Sequence of chain 1.B:
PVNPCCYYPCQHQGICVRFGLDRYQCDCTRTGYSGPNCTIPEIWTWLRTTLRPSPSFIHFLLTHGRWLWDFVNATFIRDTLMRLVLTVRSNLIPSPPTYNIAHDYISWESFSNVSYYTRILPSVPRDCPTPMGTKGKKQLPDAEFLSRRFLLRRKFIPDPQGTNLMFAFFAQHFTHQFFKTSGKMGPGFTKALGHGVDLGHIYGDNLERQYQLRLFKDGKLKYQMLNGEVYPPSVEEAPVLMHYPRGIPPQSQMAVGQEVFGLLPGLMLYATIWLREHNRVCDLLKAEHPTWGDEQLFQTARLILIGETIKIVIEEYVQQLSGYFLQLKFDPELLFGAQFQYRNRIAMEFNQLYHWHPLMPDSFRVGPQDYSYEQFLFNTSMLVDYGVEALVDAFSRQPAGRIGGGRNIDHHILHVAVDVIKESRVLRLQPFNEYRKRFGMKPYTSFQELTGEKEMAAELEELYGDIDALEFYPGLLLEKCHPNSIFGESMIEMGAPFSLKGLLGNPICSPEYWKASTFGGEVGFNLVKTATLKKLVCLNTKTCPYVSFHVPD

The protein below binds the small molecule below.
Small molecule (SMILES): CC(=O)N[C@H]1[C@@H](O[C@H]2[C@H](O)[C@@H](NC(C)=O)CO[C@@H]2CO)O[C@H](CO)[C@@H](O)[C@@H]1O

Binding-site contacts:
Ligand atom C2 contacts residue ASN379 of chain 1.B at 3.1 Å.
Ligand atom O5 contacts residue TYR371 of chain 1.B at 2.8 Å.
Ligand atom C6 contacts residue TYR386 of chain 1.B at 4.1 Å (hydrophobic).
Ligand atom O5 contacts residue ASN379 of chain 1.B at 2.5 Å (h-bond).
Ligand atom C4 contacts residue TYR371 of chain 1.B at 4.3 Å (hydrophobic).
Ligand atom O4 contacts residue GLN369 of chain 1.B at 3.8 Å.
Ligand atom C5 contacts residue MET382 of chain 1.B at 4.0 Å (hydrophobic).
Ligand atom C1 contacts residue ASN379 of chain 1.B at 1.9 Å.
Ligand atom C8 contacts residue GLN375 of chain 1.B at 4.1 Å.
Ligand atom C3 contacts residue GLN369 of chain 1.B at 4.3 Å.
Ligand atom N2 contacts residue ASN379 of chain 1.B at 3.4 Å (h-bond).
Ligand atom C1 contacts residue TYR371 of chain 1.B at 3.7 Å (hydrophobic).
Ligand atom O5 contacts residue MET382 of chain 1.B at 3.4 Å.
Ligand atom C5 contacts residue TYR371 of chain 1.B at 3.2 Å (hydrophobic).
Ligand atom O7 contacts residue GLN375 of chain 1.B at 3.0 Å.
Ligand atom C4 contacts residue TYR371 of chain 1.B at 3.7 Å (hydrophobic).
Ligand atom O5 contacts residue GLN375 of chain 1.B at 3.9 Å.
Ligand atom C3 contacts residue ASN379 of chain 1.B at 4.3 Å.
Ligand atom O5 contacts residue TYR371 of chain 1.B at 4.4 Å.
Ligand atom C8 contacts residue GLU374 of chain 1.B at 4.0 Å.
Ligand atom C1 contacts residue GLN375 of chain 1.B at 3.5 Å.
Ligand atom C7 contacts residue GLN375 of chain 1.B at 3.6 Å.
Ligand atom N2 contacts residue GLN375 of chain 1.B at 3.5 Å (h-bond).
Ligand atom C5 contacts residue TYR371 of chain 1.B at 4.1 Å (hydrophobic).
Ligand atom C6 contacts residue TYR371 of chain 1.B at 4.1 Å (hydrophobic).
Ligand atom O6 contacts residue MET382 of chain 1.B at 3.8 Å.
Ligand atom C5 contacts residue ASN379 of chain 1.B at 3.9 Å.
Ligand atom O4 contacts residue TYR371 of chain 1.B at 4.1 Å.
Ligand atom N2 contacts residue TYR371 of chain 1.B at 4.0 Å.
Ligand atom C2 contacts residue TYR371 of chain 1.B at 4.2 Å (hydrophobic).
Ligand atom O6 contacts residue TYR371 of chain 1.B at 3.8 Å.
Ligand atom C3 contacts residue TYR371 of chain 1.B at 4.0 Å (hydrophobic).
Ligand atom C2 contacts residue GLN375 of chain 1.B at 3.3 Å.
Ligand atom O6 contacts residue ASP385 of chain 1.B at 3.4 Å (salt-bridge).
Ligand atom O3 contacts residue GLN369 of chain 1.B at 4.0 Å.
Ligand atom C6 contacts residue TYR371 of chain 1.B at 3.3 Å (hydrophobic).
Ligand atom C8 contacts residue ASP385 of chain 1.B at 4.3 Å.
Ligand atom O6 contacts residue TYR386 of chain 1.B at 3.9 Å.
Ligand atom C1 contacts residue MET382 of chain 1.B at 4.1 Å (hydrophobic).
Ligand atom C6 contacts residue MET382 of chain 1.B at 3.4 Å (hydrophobic).